Binding-site contacts:
Ligand atom C35 contacts residue PHE66 of chain 4.A at 3.7 Å (hydrophobic).
Ligand atom C34 contacts residue PHE66 of chain 4.A at 4.0 Å (hydrophobic).
Ligand atom C33 contacts residue ILE79 of chain 4.A at 4.0 Å (hydrophobic).
Ligand atom C02 contacts residue MET32 of chain 4.A at 4.0 Å (hydrophobic).
Ligand atom C37 contacts residue ILE79 of chain 4.A at 4.2 Å (hydrophobic).
Ligand atom C07 contacts residue MET32 of chain 4.A at 4.1 Å (hydrophobic).
Ligand atom C28 contacts residue PHE66 of chain 4.A at 3.7 Å (hydrophobic).
Ligand atom C08 contacts residue MET32 of chain 4.A at 4.0 Å (hydrophobic).
Ligand atom O03 contacts residue ILE33 of chain 4.A at 4.3 Å.
Ligand atom O03 contacts residue PHE66 of chain 4.A at 3.8 Å.
Ligand atom C34 contacts residue LEU36 of chain 4.A at 4.3 Å (hydrophobic).
Ligand atom C27 contacts residue PHE66 of chain 4.A at 4.2 Å (hydrophobic).
Ligand atom C26 contacts residue PHE66 of chain 4.A at 4.2 Å (hydrophobic).
Ligand atom O06 contacts residue ILE79 of chain 4.A at 3.9 Å.
Ligand atom C29 contacts residue PHE66 of chain 4.A at 3.8 Å (hydrophobic).
Ligand atom C28 contacts residue MET67 of chain 4.A at 4.4 Å (hydrophobic).
Ligand atom C36 contacts residue ILE79 of chain 4.A at 3.9 Å (hydrophobic).
Ligand atom N06 contacts residue MET32 of chain 4.A at 4.2 Å.
Ligand atom N04 contacts residue PHE66 of chain 4.A at 4.1 Å.
Ligand atom C27 contacts residue ASP70 of chain 4.A at 4.3 Å.
Ligand atom C35 contacts residue ILE79 of chain 4.A at 4.5 Å (hydrophobic).
Ligand atom C35 contacts residue GLY82 of chain 4.A at 4.0 Å.
Ligand atom C36 contacts residue GLU81 of chain 4.A at 4.2 Å.
Ligand atom C35 contacts residue GLU81 of chain 4.A at 4.0 Å.
Ligand atom C04 contacts residue MET32 of chain 4.A at 4.2 Å (hydrophobic).
Ligand atom O03 contacts residue ASN30 of chain 4.A at 4.0 Å.
Ligand atom C34 contacts residue MET32 of chain 4.A at 3.5 Å (hydrophobic).
Ligand atom C05 contacts residue MET32 of chain 4.A at 4.4 Å (hydrophobic).
Ligand atom C04 contacts residue PHE66 of chain 4.A at 3.6 Å (hydrophobic).
Ligand atom C06 contacts residue MET32 of chain 4.A at 3.3 Å (hydrophobic).

Sequence of chain 4.A:
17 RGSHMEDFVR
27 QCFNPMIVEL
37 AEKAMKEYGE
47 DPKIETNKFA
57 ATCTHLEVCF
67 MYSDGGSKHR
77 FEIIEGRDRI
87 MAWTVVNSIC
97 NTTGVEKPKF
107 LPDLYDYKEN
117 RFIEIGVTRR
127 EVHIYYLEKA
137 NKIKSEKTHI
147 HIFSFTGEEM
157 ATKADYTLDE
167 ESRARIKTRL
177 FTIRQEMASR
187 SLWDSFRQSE

This protein binds this small molecule.
Small molecule (SMILES): C[C@H](C[C@@H](C[C@H](C[C@@H](C[C@@H](CCN1CCCC1=O)N1CCCC1=O)N1CCCC1=O)N1CCCC1=O)N1CCCC1=O)N1CCCC1=O